Sequence of chain 1.C:
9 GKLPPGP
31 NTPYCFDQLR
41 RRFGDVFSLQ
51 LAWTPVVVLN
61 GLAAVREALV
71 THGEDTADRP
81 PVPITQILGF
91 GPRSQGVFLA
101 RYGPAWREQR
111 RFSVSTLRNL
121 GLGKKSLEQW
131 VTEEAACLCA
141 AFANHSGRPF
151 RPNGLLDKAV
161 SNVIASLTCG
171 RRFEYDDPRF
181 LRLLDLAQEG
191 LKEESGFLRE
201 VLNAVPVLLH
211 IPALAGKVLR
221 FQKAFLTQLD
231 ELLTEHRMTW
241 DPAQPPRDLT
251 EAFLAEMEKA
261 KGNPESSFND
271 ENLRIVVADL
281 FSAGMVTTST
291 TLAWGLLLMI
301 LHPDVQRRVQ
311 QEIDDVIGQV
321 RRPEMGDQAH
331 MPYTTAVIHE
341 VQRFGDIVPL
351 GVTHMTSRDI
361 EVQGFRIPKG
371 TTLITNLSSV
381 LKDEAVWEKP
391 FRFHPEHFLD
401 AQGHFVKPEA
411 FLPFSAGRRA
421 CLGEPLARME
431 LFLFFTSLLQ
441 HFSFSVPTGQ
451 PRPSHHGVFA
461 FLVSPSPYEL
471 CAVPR

Binding-site contacts:
Ligand atom C12 contacts residue SER282 of chain 1.C at 3.5 Å.
Ligand atom C contacts residue ASP279 of chain 1.C at 4.0 Å.
Ligand atom C14 contacts residue ALA283 of chain 1.C at 4.0 Å (hydrophobic).
Ligand atom C15 contacts residue PHE98 of chain 1.C at 3.8 Å (hydrophobic).
Ligand atom C18 contacts residue PHE461 of chain 1.C at 3.3 Å (hydrophobic).
Ligand atom C4 contacts residue GLN222 of chain 1.C at 3.7 Å.
Ligand atom O contacts residue ALA278 of chain 1.C at 3.7 Å.
Ligand atom C10 contacts residue GLN222 of chain 1.C at 3.8 Å.
Ligand atom C15 contacts residue SER282 of chain 1.C at 3.6 Å.
Ligand atom C5 contacts residue LEU191 of chain 1.C at 3.6 Å (hydrophobic).
Ligand atom N contacts residue ALA187 of chain 1.C at 3.8 Å.
Ligand atom C6 contacts residue ALA187 of chain 1.C at 3.5 Å (hydrophobic).
Ligand atom O1 contacts residue GLU194 of chain 1.C at 2.8 Å (salt-bridge).
Ligand atom C5 contacts residue GLY190 of chain 1.C at 4.0 Å.
Ligand atom C2 contacts residue SER282 of chain 1.C at 4.0 Å.
Ligand atom C2 contacts residue GLN222 of chain 1.C at 3.6 Å.
Ligand atom C6 contacts residue LEU191 of chain 1.C at 3.6 Å (hydrophobic).
Ligand atom C19 contacts residue DMS1 of chain 1.U at 3.9 Å.
Ligand atom C9 contacts residue GLN222 of chain 1.C at 3.8 Å.
Ligand atom C5 contacts residue GLN222 of chain 1.C at 4.0 Å.
Ligand atom C7 contacts residue SER282 of chain 1.C at 3.9 Å.
Ligand atom C contacts residue LEU88 of chain 1.C at 4.0 Å (hydrophobic).
Ligand atom C3 contacts residue SER282 of chain 1.C at 3.8 Å.
Ligand atom C14 contacts residue SER282 of chain 1.C at 3.5 Å.
Ligand atom C17 contacts residue PHE98 of chain 1.C at 3.5 Å (hydrophobic).
Ligand atom C6 contacts residue GLY190 of chain 1.C at 3.6 Å.
Ligand atom C19 contacts residue PHE461 of chain 1.C at 3.5 Å (hydrophobic).
Ligand atom C4 contacts residue SER282 of chain 1.C at 3.9 Å.
Ligand atom C8 contacts residue PHE225 of chain 1.C at 3.6 Å (hydrophobic).
Ligand atom C3 contacts residue GLN222 of chain 1.C at 3.7 Å.
Ligand atom C13 contacts residue DMS1 of chain 1.U at 3.9 Å.
Ligand atom C9 contacts residue PHE225 of chain 1.C at 3.8 Å (hydrophobic).
Ligand atom C10 contacts residue GLU194 of chain 1.C at 3.8 Å.
Ligand atom C14 contacts residue PHE98 of chain 1.C at 3.7 Å (hydrophobic).
Ligand atom C10 contacts residue GOL1 of chain 1.W at 3.9 Å.
Ligand atom C15 contacts residue ASP279 of chain 1.C at 3.8 Å.
Ligand atom C7 contacts residue GLN222 of chain 1.C at 3.9 Å.
Ligand atom O1 contacts residue GLN222 of chain 1.C at 3.7 Å.
Ligand atom C11 contacts residue SER282 of chain 1.C at 3.3 Å.
Ligand atom C5 contacts residue SER282 of chain 1.C at 4.0 Å.

A protein and the small-molecule ligand that binds it are described below.
Small molecule (SMILES): C=C[C@H]1C[N@@]2CC[C@H]1C[C@@H]2[C@@H](O)c1ccnc2ccc(OC)cc12